This small molecule binds to this protein.
Small molecule (SMILES): CN[C@@H]1C[C@H]2O[C@@](C)([C@@H]1OC)n1c3ccccc3c3c4c(c5c6ccccc6n2c5c31)C(=O)NC4

Binding-site contacts:
Ligand atom O5 contacts residue LEU101 of chain 1.C at 2.7 Å (h-bond).
Ligand atom C27 contacts residue GLU150 of chain 1.C at 3.2 Å.
Ligand atom C8 contacts residue GLU99 of chain 1.C at 3.8 Å.
Ligand atom C27 contacts residue ASN151 of chain 1.C at 3.1 Å.
Ligand atom C8 contacts residue ALA51 of chain 1.C at 3.6 Å (hydrophobic).
Ligand atom C9 contacts residue GLU99 of chain 1.C at 3.9 Å.
Ligand atom O4 contacts residue GLY31 of chain 1.C at 3.0 Å.
Ligand atom C27 contacts residue THR166 of chain 1.C at 3.1 Å.
Ligand atom N4 contacts residue GLU150 of chain 1.C at 3.3 Å (salt-bridge).
Ligand atom C8 contacts residue LEU101 of chain 1.C at 3.5 Å (hydrophobic).
Ligand atom C26 contacts residue GLY33 of chain 1.C at 3.0 Å.
Ligand atom O6 contacts residue LEU153 of chain 1.C at 3.9 Å.
Ligand atom O6 contacts residue GLU150 of chain 1.C at 3.6 Å.
Ligand atom C16 contacts residue GLY33 of chain 1.C at 3.5 Å.
Ligand atom C26 contacts residue GLY31 of chain 1.C at 3.7 Å.
Ligand atom C16 contacts residue ASP167 of chain 1.C at 3.6 Å.
Ligand atom C19 contacts residue LEU153 of chain 1.C at 3.8 Å (hydrophobic).
Ligand atom N3 contacts residue LEU30 of chain 1.C at 3.6 Å.
Ligand atom C25 contacts residue LEU30 of chain 1.C at 3.2 Å (hydrophobic).
Ligand atom C12 contacts residue VAL38 of chain 1.C at 3.9 Å (hydrophobic).
Ligand atom C14 contacts residue MET98 of chain 1.C at 3.7 Å (hydrophobic).
Ligand atom C14 contacts residue ASP167 of chain 1.C at 3.5 Å.
Ligand atom O4 contacts residue LEU30 of chain 1.C at 3.6 Å.
Ligand atom O5 contacts residue CYS100 of chain 1.C at 3.3 Å.
Ligand atom C28 contacts residue GLU150 of chain 1.C at 3.8 Å.
Ligand atom C3 contacts residue LEU101 of chain 1.C at 3.6 Å (hydrophobic).
Ligand atom C13 contacts residue MET98 of chain 1.C at 3.3 Å (hydrophobic).
Ligand atom C20 contacts residue LEU30 of chain 1.C at 3.7 Å (hydrophobic).
Ligand atom N1 contacts residue ALA51 of chain 1.C at 3.2 Å.
Ligand atom C4 contacts residue LEU101 of chain 1.C at 3.2 Å (hydrophobic).
Ligand atom O4 contacts residue LEU32 of chain 1.C at 3.8 Å.
Ligand atom C6 contacts residue LEU153 of chain 1.C at 3.8 Å (hydrophobic).
Ligand atom N1 contacts residue GLU99 of chain 1.C at 2.9 Å (salt-bridge).
Ligand atom C9 contacts residue ALA51 of chain 1.C at 3.6 Å (hydrophobic).
Ligand atom C17 contacts residue VAL38 of chain 1.C at 3.8 Å (hydrophobic).
Ligand atom C13 contacts residue THR166 of chain 1.C at 3.8 Å.
Ligand atom C25 contacts residue GLY31 of chain 1.C at 3.6 Å.
Ligand atom C15 contacts residue ASP167 of chain 1.C at 3.1 Å.
Ligand atom C26 contacts residue LEU32 of chain 1.C at 3.0 Å (hydrophobic).
Ligand atom C1 contacts residue LEU30 of chain 1.C at 3.4 Å (hydrophobic).

Sequence of chain 1.C:
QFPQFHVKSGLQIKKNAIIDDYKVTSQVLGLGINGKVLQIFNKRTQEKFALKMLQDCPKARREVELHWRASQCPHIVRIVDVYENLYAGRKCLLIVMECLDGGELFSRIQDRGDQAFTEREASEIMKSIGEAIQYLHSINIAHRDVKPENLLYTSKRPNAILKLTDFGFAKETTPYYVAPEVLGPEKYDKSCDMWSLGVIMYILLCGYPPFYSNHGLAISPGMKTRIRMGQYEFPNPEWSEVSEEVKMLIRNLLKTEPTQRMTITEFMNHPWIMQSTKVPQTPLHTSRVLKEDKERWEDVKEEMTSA